Binding-site contacts:
Ligand atom C8 contacts residue ASN276 of chain 1.C at 4.4 Å.
Ligand atom C2 contacts residue ASN276 of chain 1.C at 2.5 Å.
Ligand atom O7 contacts residue ASN276 of chain 1.C at 3.3 Å (h-bond).
Ligand atom C7 contacts residue ASN276 of chain 1.C at 3.3 Å.
Ligand atom O6 contacts residue ALA279 of chain 1.C at 3.9 Å.
Ligand atom O6 contacts residue ASN276 of chain 1.C at 4.4 Å.
Ligand atom C3 contacts residue ASN276 of chain 1.C at 3.8 Å.
Ligand atom C5 contacts residue ASN276 of chain 1.C at 3.7 Å.
Ligand atom C4 contacts residue ASN276 of chain 1.C at 4.2 Å.
Ligand atom C1 contacts residue ASN276 of chain 1.C at 1.4 Å.
Ligand atom N2 contacts residue ASN276 of chain 1.C at 2.9 Å (h-bond).
Ligand atom C6 contacts residue VAL334 of chain 1.C at 4.3 Å (hydrophobic).
Ligand atom O5 contacts residue ASN276 of chain 1.C at 2.4 Å (h-bond).
Ligand atom O6 contacts residue VAL334 of chain 1.C at 3.2 Å.

Sequence of chain 1.C:
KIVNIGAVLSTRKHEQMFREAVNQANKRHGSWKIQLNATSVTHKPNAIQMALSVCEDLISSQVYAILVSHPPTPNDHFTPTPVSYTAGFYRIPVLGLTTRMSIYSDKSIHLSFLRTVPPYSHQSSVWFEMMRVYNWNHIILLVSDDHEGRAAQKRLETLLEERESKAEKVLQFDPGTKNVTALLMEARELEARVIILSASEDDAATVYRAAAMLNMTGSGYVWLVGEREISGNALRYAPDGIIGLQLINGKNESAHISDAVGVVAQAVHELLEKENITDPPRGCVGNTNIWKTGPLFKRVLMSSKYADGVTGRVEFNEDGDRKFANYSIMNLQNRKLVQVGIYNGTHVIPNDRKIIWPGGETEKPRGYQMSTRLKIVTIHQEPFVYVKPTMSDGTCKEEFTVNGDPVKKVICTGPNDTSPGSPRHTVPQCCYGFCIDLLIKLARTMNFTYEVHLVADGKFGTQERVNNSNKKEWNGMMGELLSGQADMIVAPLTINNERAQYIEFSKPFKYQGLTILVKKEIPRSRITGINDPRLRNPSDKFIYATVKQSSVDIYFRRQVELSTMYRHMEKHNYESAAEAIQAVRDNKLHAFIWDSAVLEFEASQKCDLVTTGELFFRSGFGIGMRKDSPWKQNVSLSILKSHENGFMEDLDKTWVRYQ

The small molecule below binds the protein below.
Small molecule (SMILES): CC(=O)N[C@H]1[C@H](O[C@H]2[C@H](O)[C@@H](NC(C)=O)CO[C@@H]2CO)O[C@H](CO)[C@@H](O)[C@@H]1O